Binding-site contacts:
Ligand atom OE2 contacts residue SER142 of chain 1.C at 3.3 Å (h-bond).
Ligand atom OXT contacts residue THR91 of chain 1.C at 2.8 Å (h-bond).
Ligand atom CB contacts residue TYR61 of chain 1.C at 3.5 Å (hydrophobic).
Ligand atom OE1 contacts residue GLU193 of chain 1.C at 3.7 Å.
Ligand atom N contacts residue THR91 of chain 1.C at 2.8 Å (h-bond).
Ligand atom OXT contacts residue SER142 of chain 1.C at 3.9 Å.
Ligand atom OXT contacts residue PRO89 of chain 1.C at 3.7 Å.
Ligand atom OXT contacts residue LEU90 of chain 1.C at 3.6 Å.
Ligand atom N contacts residue SER142 of chain 1.C at 4.0 Å.
Ligand atom CA contacts residue SER142 of chain 1.C at 3.3 Å.
Ligand atom C contacts residue SER142 of chain 1.C at 3.3 Å.
Ligand atom N contacts residue GLU193 of chain 1.C at 2.7 Å (salt-bridge).
Ligand atom OXT contacts residue TYR61 of chain 1.C at 3.4 Å.
Ligand atom O contacts residue TYR61 of chain 1.C at 3.4 Å.
Ligand atom OE1 contacts residue THR143 of chain 1.C at 2.6 Å (h-bond).
Ligand atom CA contacts residue THR91 of chain 1.C at 3.4 Å.
Ligand atom O contacts residue ARG96 of chain 1.C at 2.8 Å (salt-bridge).
Ligand atom O contacts residue GLY141 of chain 1.C at 3.2 Å.
Ligand atom CB contacts residue GLU193 of chain 1.C at 4.0 Å.
Ligand atom C contacts residue ARG96 of chain 1.C at 3.4 Å.
Ligand atom CG contacts residue GLU193 of chain 1.C at 3.6 Å.
Ligand atom CB contacts residue LEU138 of chain 1.C at 3.9 Å (hydrophobic).
Ligand atom CA contacts residue TYR61 of chain 1.C at 4.0 Å (hydrophobic).
Ligand atom CD contacts residue THR143 of chain 1.C at 3.2 Å.
Ligand atom N contacts residue PRO89 of chain 1.C at 2.9 Å (h-bond).
Ligand atom CD contacts residue GLU193 of chain 1.C at 3.9 Å.
Ligand atom C contacts residue THR91 of chain 1.C at 3.6 Å.
Ligand atom OE2 contacts residue GLY141 of chain 1.C at 3.6 Å.
Ligand atom CA contacts residue PRO89 of chain 1.C at 4.1 Å (hydrophobic).
Ligand atom N contacts residue TYR220 of chain 1.C at 3.6 Å.
Ligand atom C contacts residue TYR61 of chain 1.C at 3.6 Å (hydrophobic).
Ligand atom OE2 contacts residue THR143 of chain 1.C at 3.0 Å (h-bond).
Ligand atom CG contacts residue LEU138 of chain 1.C at 3.6 Å (hydrophobic).
Ligand atom N contacts residue TYR61 of chain 1.C at 4.0 Å.
Ligand atom CG contacts residue TYR61 of chain 1.C at 4.3 Å (hydrophobic).
Ligand atom CD contacts residue LEU138 of chain 1.C at 4.0 Å (hydrophobic).
Ligand atom O contacts residue SER142 of chain 1.C at 2.8 Å (h-bond).
Ligand atom CA contacts residue GLU193 of chain 1.C at 3.4 Å.
Ligand atom OXT contacts residue ARG96 of chain 1.C at 2.8 Å (salt-bridge).
Ligand atom OE2 contacts residue LEU138 of chain 1.C at 4.2 Å.

Sequence of chain 1.C:
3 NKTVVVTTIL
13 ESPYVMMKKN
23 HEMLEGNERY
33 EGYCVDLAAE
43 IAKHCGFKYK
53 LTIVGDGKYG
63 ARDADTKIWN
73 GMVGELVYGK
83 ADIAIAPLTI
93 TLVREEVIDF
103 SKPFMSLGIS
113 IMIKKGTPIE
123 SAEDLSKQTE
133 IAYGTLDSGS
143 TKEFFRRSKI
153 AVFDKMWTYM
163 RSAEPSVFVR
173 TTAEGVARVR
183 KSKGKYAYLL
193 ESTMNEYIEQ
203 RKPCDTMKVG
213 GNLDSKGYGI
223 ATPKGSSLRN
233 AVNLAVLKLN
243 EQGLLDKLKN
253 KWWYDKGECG

A small-molecule ligand and the protein it binds are described below.
Small molecule (SMILES): N[C@@H](CCC(=O)O)C(=O)O